Binding-site contacts:
Ligand atom C1 contacts residue CYS286 of chain 1.B at 4.0 Å (hydrophobic).
Ligand atom O5 contacts residue ASN282 of chain 1.B at 2.4 Å (h-bond).
Ligand atom C8 contacts residue LEU275 of chain 1.B at 4.4 Å (hydrophobic).
Ligand atom N2 contacts residue ASN282 of chain 1.B at 3.1 Å (h-bond).
Ligand atom C2 contacts residue CYS285 of chain 1.B at 4.1 Å (hydrophobic).
Ligand atom O3 contacts residue HIS256 of chain 1.B at 4.1 Å.
Ligand atom C8 contacts residue LEU257 of chain 1.B at 4.3 Å (hydrophobic).
Ligand atom C1 contacts residue CYS285 of chain 1.B at 3.5 Å (hydrophobic).
Ligand atom C7 contacts residue VAL255 of chain 1.B at 4.0 Å (hydrophobic).
Ligand atom O6 contacts residue CYS286 of chain 1.B at 3.9 Å.
Ligand atom O3 contacts residue ASN258 of chain 1.B at 4.1 Å.
Ligand atom C8 contacts residue VAL255 of chain 1.B at 3.1 Å (hydrophobic).
Ligand atom O7 contacts residue ALA287 of chain 1.B at 3.4 Å (h-bond).
Ligand atom N2 contacts residue CYS285 of chain 1.B at 4.5 Å.
Ligand atom N2 contacts residue CYS286 of chain 1.B at 4.3 Å.
Ligand atom O7 contacts residue TYR299 of chain 1.B at 4.4 Å.
Ligand atom O7 contacts residue ASN282 of chain 1.B at 3.9 Å.
Ligand atom N2 contacts residue VAL255 of chain 1.B at 4.1 Å.
Ligand atom C7 contacts residue CYS286 of chain 1.B at 3.8 Å (hydrophobic).
Ligand atom O7 contacts residue CYS285 of chain 1.B at 3.6 Å.
Ligand atom C5 contacts residue ASN282 of chain 1.B at 3.6 Å.
Ligand atom C2 contacts residue CYS286 of chain 1.B at 3.7 Å (hydrophobic).
Ligand atom O7 contacts residue CYS286 of chain 1.B at 2.7 Å (h-bond).
Ligand atom C2 contacts residue ASN282 of chain 1.B at 2.7 Å.
Ligand atom C7 contacts residue CYS285 of chain 1.B at 4.3 Å (hydrophobic).
Ligand atom O5 contacts residue CYS286 of chain 1.B at 3.5 Å (h-bond).
Ligand atom C3 contacts residue CYS286 of chain 1.B at 4.2 Å (hydrophobic).
Ligand atom C6 contacts residue ASN282 of chain 1.B at 4.3 Å.
Ligand atom C3 contacts residue ASN282 of chain 1.B at 3.9 Å.
Ligand atom C4 contacts residue CYS286 of chain 1.B at 3.7 Å (hydrophobic).
Ligand atom C7 contacts residue ASN282 of chain 1.B at 3.6 Å.
Ligand atom O5 contacts residue CYS285 of chain 1.B at 4.0 Å.
Ligand atom C1 contacts residue ASN282 of chain 1.B at 1.4 Å.
Ligand atom O3 contacts residue CYS286 of chain 1.B at 4.4 Å.
Ligand atom C5 contacts residue CYS286 of chain 1.B at 4.1 Å (hydrophobic).
Ligand atom C4 contacts residue ASN282 of chain 1.B at 4.3 Å.

Sequence of chain 1.B:
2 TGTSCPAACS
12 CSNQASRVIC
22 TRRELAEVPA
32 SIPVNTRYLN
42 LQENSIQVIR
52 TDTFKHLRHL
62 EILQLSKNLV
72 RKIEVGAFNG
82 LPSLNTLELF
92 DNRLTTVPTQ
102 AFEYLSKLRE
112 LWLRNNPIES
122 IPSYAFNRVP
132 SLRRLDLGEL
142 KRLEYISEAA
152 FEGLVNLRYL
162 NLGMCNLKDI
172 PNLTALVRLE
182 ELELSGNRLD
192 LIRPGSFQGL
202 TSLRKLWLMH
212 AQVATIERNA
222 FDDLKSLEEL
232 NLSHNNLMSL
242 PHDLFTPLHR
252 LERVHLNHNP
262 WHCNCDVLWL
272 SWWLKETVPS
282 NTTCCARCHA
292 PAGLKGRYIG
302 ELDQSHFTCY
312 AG

A small-molecule ligand and the protein it binds are described below.
Small molecule (SMILES): CC(=O)N[C@@H]1[C@@H](O)[C@H](O)[C@@H](CO)O[C@H]1O